Sequence of chain 21.C:
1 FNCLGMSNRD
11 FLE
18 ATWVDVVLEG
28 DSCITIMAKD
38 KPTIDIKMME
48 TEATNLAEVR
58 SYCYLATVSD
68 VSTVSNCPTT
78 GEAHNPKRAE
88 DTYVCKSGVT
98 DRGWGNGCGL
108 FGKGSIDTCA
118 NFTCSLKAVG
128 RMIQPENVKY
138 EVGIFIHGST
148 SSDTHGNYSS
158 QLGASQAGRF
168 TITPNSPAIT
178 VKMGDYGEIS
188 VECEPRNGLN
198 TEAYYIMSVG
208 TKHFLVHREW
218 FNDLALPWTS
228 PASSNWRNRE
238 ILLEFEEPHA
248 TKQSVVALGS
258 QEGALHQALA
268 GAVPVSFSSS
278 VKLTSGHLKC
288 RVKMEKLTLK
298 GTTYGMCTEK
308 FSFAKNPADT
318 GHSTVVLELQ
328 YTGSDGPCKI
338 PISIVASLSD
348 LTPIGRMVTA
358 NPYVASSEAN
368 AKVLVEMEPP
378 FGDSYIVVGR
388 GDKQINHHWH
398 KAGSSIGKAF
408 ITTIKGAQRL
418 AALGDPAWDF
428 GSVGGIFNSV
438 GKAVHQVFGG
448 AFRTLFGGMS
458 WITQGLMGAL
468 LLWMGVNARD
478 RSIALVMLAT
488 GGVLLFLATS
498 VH

Binding-site contacts:
Ligand atom C2 contacts residue ASN154 of chain 21.C at 2.4 Å.
Ligand atom C3 contacts residue ASN154 of chain 21.C at 3.8 Å.
Ligand atom C1 contacts residue ASN154 of chain 21.C at 1.4 Å.
Ligand atom C4 contacts residue ASN154 of chain 21.C at 4.2 Å.
Ligand atom C5 contacts residue ASN154 of chain 21.C at 3.7 Å.
Ligand atom O5 contacts residue SER157 of chain 21.C at 3.8 Å.
Ligand atom O5 contacts residue ASN154 of chain 21.C at 2.4 Å (h-bond).
Ligand atom C7 contacts residue ASN154 of chain 21.C at 4.0 Å.
Ligand atom C8 contacts residue ASN154 of chain 21.C at 4.2 Å.
Ligand atom N2 contacts residue ASN154 of chain 21.C at 2.9 Å (h-bond).
Ligand atom C1 contacts residue SER157 of chain 21.C at 3.9 Å.

The small molecule below binds the protein below.
Small molecule (SMILES): CC(=O)N[C@@H]1[C@@H](O)[C@H](O)[C@@H](CO)O[C@H]1O